Sequence of chain 56.D:
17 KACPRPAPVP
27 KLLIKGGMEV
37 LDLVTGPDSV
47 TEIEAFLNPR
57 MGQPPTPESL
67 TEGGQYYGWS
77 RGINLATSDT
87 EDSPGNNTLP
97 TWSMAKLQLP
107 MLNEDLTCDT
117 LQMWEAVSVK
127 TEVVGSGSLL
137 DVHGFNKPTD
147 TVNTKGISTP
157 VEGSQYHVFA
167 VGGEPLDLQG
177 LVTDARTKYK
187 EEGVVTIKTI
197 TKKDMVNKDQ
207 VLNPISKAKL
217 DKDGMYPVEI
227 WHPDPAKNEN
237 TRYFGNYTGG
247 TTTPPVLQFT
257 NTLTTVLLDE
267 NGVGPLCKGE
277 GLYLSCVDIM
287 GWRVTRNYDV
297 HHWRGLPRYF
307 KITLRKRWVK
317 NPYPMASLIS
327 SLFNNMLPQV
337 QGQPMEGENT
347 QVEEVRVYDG

Sequence of chain 56.E:
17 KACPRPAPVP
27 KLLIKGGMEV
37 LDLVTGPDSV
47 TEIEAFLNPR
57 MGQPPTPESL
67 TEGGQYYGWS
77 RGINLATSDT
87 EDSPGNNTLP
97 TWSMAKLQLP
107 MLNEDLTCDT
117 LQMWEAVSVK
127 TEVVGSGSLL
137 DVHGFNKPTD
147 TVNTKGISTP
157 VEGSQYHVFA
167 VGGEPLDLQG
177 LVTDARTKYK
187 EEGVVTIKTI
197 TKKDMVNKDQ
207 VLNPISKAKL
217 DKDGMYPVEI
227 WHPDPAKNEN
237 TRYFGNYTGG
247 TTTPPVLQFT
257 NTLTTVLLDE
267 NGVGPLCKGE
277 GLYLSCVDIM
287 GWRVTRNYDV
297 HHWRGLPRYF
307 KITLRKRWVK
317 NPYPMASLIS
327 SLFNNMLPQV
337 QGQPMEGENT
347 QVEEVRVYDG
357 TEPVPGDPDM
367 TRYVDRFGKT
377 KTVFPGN

This small molecule binds to this protein.
Small molecule (SMILES): CC(=O)N[C@H]1[C@H]([C@H](O)[C@H](O)CO)O[C@@](O[C@H]2[C@@H](O)[C@@H](CO)O[C@@H](O[C@H]3[C@H](O)[C@@H](O)[C@H](O)O[C@@H]3CO)[C@@H]2O)(C(=O)O)C[C@@H]1O

Binding-site contacts:
Ligand atom C1 contacts residue TYR72 of chain 56.D at 3.8 Å (hydrophobic).
Ligand atom O1A contacts residue ARG77 of chain 56.D at 2.8 Å (salt-bridge).
Ligand atom C1 contacts residue ARG77 of chain 56.D at 3.4 Å.
Ligand atom C2 contacts residue ARG77 of chain 56.D at 4.0 Å.
Ligand atom C6 contacts residue THR94 of chain 56.D at 4.2 Å.
Ligand atom C4 contacts residue TYR72 of chain 56.D at 3.4 Å (hydrophobic).
Ligand atom O6 contacts residue ASN93 of chain 56.D at 3.4 Å (h-bond).
Ligand atom O4 contacts residue ARG77 of chain 56.D at 4.3 Å.
Ligand atom C11 contacts residue ASP85 of chain 56.E at 3.6 Å.
Ligand atom O8 contacts residue ARG77 of chain 56.D at 3.6 Å.
Ligand atom O1B contacts residue ARG77 of chain 56.D at 2.8 Å (salt-bridge).
Ligand atom C3 contacts residue HIS298 of chain 56.D at 3.9 Å.
Ligand atom C11 contacts residue TYR72 of chain 56.D at 4.0 Å (hydrophobic).
Ligand atom O4 contacts residue HIS298 of chain 56.D at 2.6 Å (h-bond).
Ligand atom O3 contacts residue ASN80 of chain 56.D at 3.8 Å.
Ligand atom O3 contacts residue VAL296 of chain 56.D at 4.3 Å.
Ligand atom O4 contacts residue VAL296 of chain 56.D at 4.0 Å.
Ligand atom C4 contacts residue VAL296 of chain 56.D at 4.2 Å (hydrophobic).
Ligand atom O4 contacts residue GLY78 of chain 56.D at 3.1 Å (h-bond).
Ligand atom O10 contacts residue THR291 of chain 56.D at 3.8 Å.
Ligand atom O1A contacts residue TYR72 of chain 56.D at 3.3 Å.
Ligand atom C6 contacts residue ASN93 of chain 56.D at 3.2 Å.
Ligand atom C6 contacts residue TYR72 of chain 56.D at 3.8 Å (hydrophobic).
Ligand atom O4 contacts residue ILE79 of chain 56.D at 4.2 Å.
Ligand atom C10 contacts residue TYR72 of chain 56.D at 3.8 Å (hydrophobic).
Ligand atom O4 contacts residue THR291 of chain 56.D at 4.0 Å.
Ligand atom N5 contacts residue TYR72 of chain 56.D at 3.0 Å (h-bond).
Ligand atom O1B contacts residue TYR72 of chain 56.D at 4.0 Å.
Ligand atom O4 contacts residue TYR72 of chain 56.D at 3.9 Å.
Ligand atom C4 contacts residue GLY78 of chain 56.D at 3.8 Å.
Ligand atom C4 contacts residue ARG77 of chain 56.D at 4.1 Å.
Ligand atom C5 contacts residue TYR72 of chain 56.D at 3.6 Å (hydrophobic).
Ligand atom C3 contacts residue GLY78 of chain 56.D at 4.0 Å.
Ligand atom O3 contacts residue ARG77 of chain 56.D at 4.3 Å.
Ligand atom C4 contacts residue HIS298 of chain 56.D at 3.7 Å.
Ligand atom C3 contacts residue ARG77 of chain 56.D at 3.4 Å.
Ligand atom O3 contacts residue GLY78 of chain 56.D at 3.8 Å.
Ligand atom O8 contacts residue TYR72 of chain 56.D at 3.7 Å.
Ligand atom C3 contacts residue VAL296 of chain 56.D at 3.5 Å (hydrophobic).
Ligand atom O1A contacts residue GLY78 of chain 56.D at 4.1 Å.